Sequence of chain 1.B:
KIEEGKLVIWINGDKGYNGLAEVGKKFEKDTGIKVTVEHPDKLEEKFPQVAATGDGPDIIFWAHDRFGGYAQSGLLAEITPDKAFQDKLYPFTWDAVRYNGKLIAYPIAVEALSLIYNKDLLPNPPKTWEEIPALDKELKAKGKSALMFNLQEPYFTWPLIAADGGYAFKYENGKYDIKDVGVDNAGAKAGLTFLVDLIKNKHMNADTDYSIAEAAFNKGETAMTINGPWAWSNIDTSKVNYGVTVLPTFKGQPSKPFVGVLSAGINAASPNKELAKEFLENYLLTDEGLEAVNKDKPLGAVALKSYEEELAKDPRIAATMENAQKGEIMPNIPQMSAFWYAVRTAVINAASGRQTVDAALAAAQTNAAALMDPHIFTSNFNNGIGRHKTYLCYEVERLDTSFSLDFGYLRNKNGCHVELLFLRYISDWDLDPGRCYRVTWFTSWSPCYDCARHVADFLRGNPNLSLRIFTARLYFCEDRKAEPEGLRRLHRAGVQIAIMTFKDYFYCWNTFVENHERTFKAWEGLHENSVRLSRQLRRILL

The small molecule below binds the protein below.
Small molecule (SMILES): OC[C@H]1O[C@H](O[C@H]2[C@H](O)[C@@H](O)[C@@H](O[C@H]3[C@H](O)[C@@H](O)[C@@H](O[C@H]4[C@H](O)[C@@H](O)[C@@H](O)O[C@@H]4CO)O[C@@H]3CO)O[C@@H]2CO)[C@H](O)[C@@H](O)[C@@H]1O

Binding-site contacts:
Ligand atom O3 contacts residue ASP65 of chain 1.B at 2.8 Å (salt-bridge).
Ligand atom C2 contacts residue GLU44 of chain 1.B at 3.3 Å.
Ligand atom O2 contacts residue GLU111 of chain 1.B at 2.5 Å (salt-bridge).
Ligand atom C2 contacts residue GLU45 of chain 1.B at 3.7 Å.
Ligand atom O2 contacts residue ARG66 of chain 1.B at 2.6 Å (salt-bridge).
Ligand atom O2 contacts residue GLU44 of chain 1.B at 2.4 Å (salt-bridge).
Ligand atom O6 contacts residue ARG344 of chain 1.B at 3.5 Å.
Ligand atom C2 contacts residue LYS15 of chain 1.B at 3.5 Å.
Ligand atom O4 contacts residue ARG344 of chain 1.B at 3.6 Å (salt-bridge).
Ligand atom C1 contacts residue ASP14 of chain 1.B at 3.5 Å.
Ligand atom C6 contacts residue GLU153 of chain 1.B at 3.3 Å.
Ligand atom C6 contacts residue TRP340 of chain 1.B at 3.7 Å (hydrophobic).
Ligand atom O5 contacts residue TRP340 of chain 1.B at 3.3 Å.
Ligand atom C3 contacts residue GLU44 of chain 1.B at 3.4 Å.
Ligand atom C1 contacts residue LYS15 of chain 1.B at 3.4 Å.
Ligand atom O1 contacts residue ASN12 of chain 1.B at 3.2 Å (h-bond).
Ligand atom O2 contacts residue ALA63 of chain 1.B at 3.2 Å.
Ligand atom O6 contacts residue GLU153 of chain 1.B at 2.7 Å (salt-bridge).
Ligand atom C2 contacts residue ASP65 of chain 1.B at 3.3 Å.
Ligand atom O3 contacts residue LYS42 of chain 1.B at 3.5 Å.
Ligand atom O6 contacts residue PRO154 of chain 1.B at 3.4 Å.
Ligand atom O1 contacts residue ASP14 of chain 1.B at 3.2 Å (salt-bridge).
Ligand atom C3 contacts residue ASP65 of chain 1.B at 3.6 Å.
Ligand atom C1 contacts residue GLU44 of chain 1.B at 3.6 Å.
Ligand atom O2 contacts residue MET330 of chain 1.B at 3.6 Å.
Ligand atom O2 contacts residue ASP65 of chain 1.B at 2.9 Å (salt-bridge).
Ligand atom C3 contacts residue TRP62 of chain 1.B at 3.6 Å (hydrophobic).
Ligand atom O2 contacts residue LYS15 of chain 1.B at 2.6 Å (salt-bridge).
Ligand atom O3 contacts residue ALA63 of chain 1.B at 3.5 Å.
Ligand atom O3 contacts residue GLU44 of chain 1.B at 2.5 Å (salt-bridge).
Ligand atom C1 contacts residue TRP340 of chain 1.B at 3.6 Å (hydrophobic).
Ligand atom C1 contacts residue GLU45 of chain 1.B at 3.0 Å.
Ligand atom C2 contacts residue ARG66 of chain 1.B at 3.7 Å.
Ligand atom O2 contacts residue TRP62 of chain 1.B at 3.6 Å.
Ligand atom O5 contacts residue TYR155 of chain 1.B at 3.4 Å.
Ligand atom O5 contacts residue GLU45 of chain 1.B at 2.8 Å (salt-bridge).
Ligand atom O1 contacts residue LYS15 of chain 1.B at 3.0 Å (salt-bridge).
Ligand atom O3 contacts residue TRP62 of chain 1.B at 3.5 Å (h-bond).
Ligand atom C6 contacts residue ARG344 of chain 1.B at 3.6 Å.
Ligand atom O6 contacts residue TYR155 of chain 1.B at 3.1 Å (h-bond).